The small molecule below binds the protein below.
Small molecule (SMILES): CC(C)C[C@H](NC(=O)CN)C(=O)N[C@H](C(=O)N[C@H](C(=O)NCC(=O)N[C@@H](CO)C(=O)N[C@@H](CC(C)C)C(=O)N[C@@H](CCCN=C(N)N)C(=O)NCC=O)C(C)C)[C@@H](C)O

Binding-site contacts:
Ligand atom CA contacts residue ARG49 of chain 16.C at 3.7 Å.
Ligand atom CB contacts residue ASP258 of chain 16.C at 3.7 Å.
Ligand atom C contacts residue ARG49 of chain 16.C at 3.5 Å.
Ligand atom CD1 contacts residue PRO57 of chain 16.C at 3.6 Å (hydrophobic).
Ligand atom NH2 contacts residue THR246 of chain 16.C at 2.8 Å (h-bond).
Ligand atom OG1 contacts residue MET259 of chain 16.C at 2.6 Å (h-bond).
Ligand atom O contacts residue ILE54 of chain 16.C at 3.4 Å.
Ligand atom C contacts residue ILE39 of chain 16.C at 3.6 Å (hydrophobic).
Ligand atom N contacts residue ASP258 of chain 16.C at 3.7 Å.
Ligand atom CD contacts residue ASP53 of chain 16.C at 3.3 Å.
Ligand atom OG1 contacts residue ASP258 of chain 16.C at 3.5 Å.
Ligand atom O contacts residue ARG49 of chain 16.C at 3.0 Å (salt-bridge).
Ligand atom N contacts residue ARG49 of chain 16.C at 3.7 Å.
Ligand atom CB contacts residue MET259 of chain 16.C at 3.5 Å (hydrophobic).
Ligand atom CB contacts residue ARG49 of chain 16.C at 3.7 Å.
Ligand atom CD2 contacts residue ARG43 of chain 16.C at 3.7 Å.
Ligand atom O contacts residue ARG43 of chain 16.C at 3.3 Å (salt-bridge).
Ligand atom CZ contacts residue ASP228 of chain 16.C at 3.2 Å.
Ligand atom CB contacts residue ILE39 of chain 16.C at 3.7 Å (hydrophobic).
Ligand atom NH1 contacts residue THR246 of chain 16.C at 3.5 Å.
Ligand atom CG2 contacts residue ALA42 of chain 16.C at 3.7 Å (hydrophobic).
Ligand atom NH1 contacts residue ASP228 of chain 16.C at 3.2 Å (salt-bridge).
Ligand atom N contacts residue ASP258 of chain 16.C at 3.3 Å (salt-bridge).
Ligand atom N contacts residue ARG49 of chain 16.C at 3.5 Å (salt-bridge).
Ligand atom O contacts residue ARG50 of chain 16.C at 3.7 Å.
Ligand atom O contacts residue ILE39 of chain 16.C at 3.5 Å.
Ligand atom CA contacts residue ASP258 of chain 16.C at 3.3 Å.
Ligand atom CA contacts residue ILE54 of chain 16.C at 3.7 Å (hydrophobic).
Ligand atom N contacts residue ASP258 of chain 16.C at 2.9 Å (salt-bridge).
Ligand atom C contacts residue ILE54 of chain 16.C at 3.7 Å (hydrophobic).
Ligand atom N contacts residue ARG49 of chain 16.C at 3.5 Å (salt-bridge).
Ligand atom CB contacts residue ARG49 of chain 16.C at 3.6 Å.
Ligand atom CG2 contacts residue MET259 of chain 16.C at 3.7 Å (hydrophobic).
Ligand atom NE contacts residue ASP53 of chain 16.C at 3.6 Å (salt-bridge).
Ligand atom NH2 contacts residue ASP228 of chain 16.C at 2.4 Å (salt-bridge).
Ligand atom O contacts residue ARG43 of chain 16.C at 2.9 Å (salt-bridge).
Ligand atom N contacts residue ASP258 of chain 16.C at 3.2 Å (salt-bridge).
Ligand atom NH1 contacts residue ILE51 of chain 16.C at 3.5 Å (h-bond).
Ligand atom C contacts residue ASP258 of chain 16.C at 3.7 Å.
Ligand atom NH1 contacts residue ARG50 of chain 16.C at 3.7 Å.

Sequence of chain 16.C:
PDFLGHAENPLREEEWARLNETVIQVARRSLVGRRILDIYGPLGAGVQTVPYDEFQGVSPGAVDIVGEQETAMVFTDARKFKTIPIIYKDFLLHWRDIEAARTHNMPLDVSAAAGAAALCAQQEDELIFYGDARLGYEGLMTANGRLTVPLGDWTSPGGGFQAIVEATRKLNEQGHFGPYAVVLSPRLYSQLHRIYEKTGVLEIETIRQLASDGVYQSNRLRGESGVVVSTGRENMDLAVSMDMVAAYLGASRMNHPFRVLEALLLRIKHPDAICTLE